Sequence of chain 1.C:
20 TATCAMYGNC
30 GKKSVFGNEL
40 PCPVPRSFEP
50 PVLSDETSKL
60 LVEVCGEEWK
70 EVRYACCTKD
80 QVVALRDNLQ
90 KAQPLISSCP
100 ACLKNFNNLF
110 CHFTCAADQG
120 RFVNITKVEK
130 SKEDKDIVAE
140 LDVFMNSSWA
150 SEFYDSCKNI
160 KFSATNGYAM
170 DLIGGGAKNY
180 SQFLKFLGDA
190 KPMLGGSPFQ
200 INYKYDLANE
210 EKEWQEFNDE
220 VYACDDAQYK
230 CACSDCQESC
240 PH

A protein and the small-molecule ligand that binds it are described below.
Small molecule (SMILES): CC(=O)N[C@H]1[C@H](O[C@H]2[C@H](O)[C@@H](NC(C)=O)CO[C@@H]2CO)O[C@H](CO)[C@@H](O[C@@H]2O[C@H](CO[C@H]3O[C@H](CO)[C@@H](O)[C@H](O)[C@@H]3O)[C@@H](O)[C@H](O[C@H]3O[C@H](CO)[C@@H](O)[C@H](O)[C@@H]3O)[C@@H]2O)[C@@H]1O

Binding-site contacts:
Ligand atom C5 contacts residue ASN145 of chain 1.C at 3.7 Å.
Ligand atom O7 contacts residue GLU215 of chain 1.C at 3.9 Å.
Ligand atom C5 contacts residue SER147 of chain 1.C at 4.2 Å.
Ligand atom C1 contacts residue ASN217 of chain 1.C at 3.7 Å.
Ligand atom C3 contacts residue SO41 of chain 1.MB at 3.7 Å.
Ligand atom C1 contacts residue SO41 of chain 1.MB at 3.4 Å.
Ligand atom C8 contacts residue GLU215 of chain 1.C at 3.3 Å.
Ligand atom C7 contacts residue ASN145 of chain 1.C at 3.5 Å.
Ligand atom C2 contacts residue ASN145 of chain 1.C at 2.5 Å.
Ligand atom C7 contacts residue GLU215 of chain 1.C at 3.5 Å.
Ligand atom C4 contacts residue ASN145 of chain 1.C at 4.3 Å.
Ligand atom O6 contacts residue SER147 of chain 1.C at 4.1 Å.
Ligand atom N2 contacts residue SO41 of chain 1.MB at 2.7 Å (h-bond).
Ligand atom N2 contacts residue ASN145 of chain 1.C at 2.9 Å (h-bond).
Ligand atom C2 contacts residue SO41 of chain 1.MB at 3.5 Å.
Ligand atom O7 contacts residue ASN145 of chain 1.C at 3.6 Å.
Ligand atom O5 contacts residue ASN217 of chain 1.C at 3.0 Å (h-bond).
Ligand atom C3 contacts residue ASN145 of chain 1.C at 3.8 Å.
Ligand atom N2 contacts residue GLU215 of chain 1.C at 4.1 Å.
Ligand atom C7 contacts residue SO41 of chain 1.MB at 3.5 Å.
Ligand atom O5 contacts residue SER147 of chain 1.C at 4.2 Å.
Ligand atom O5 contacts residue ASN145 of chain 1.C at 2.4 Å (h-bond).
Ligand atom C8 contacts residue SO41 of chain 1.MB at 3.6 Å.
Ligand atom C5 contacts residue ASN217 of chain 1.C at 4.1 Å.
Ligand atom O6 contacts residue ASN145 of chain 1.C at 4.2 Å.
Ligand atom C1 contacts residue SER147 of chain 1.C at 4.4 Å.
Ligand atom C2 contacts residue ASN217 of chain 1.C at 4.2 Å.
Ligand atom C6 contacts residue ASN217 of chain 1.C at 4.1 Å.
Ligand atom O6 contacts residue ASN217 of chain 1.C at 3.8 Å.
Ligand atom C8 contacts residue ZN1 of chain 1.HB at 4.4 Å.
Ligand atom C8 contacts residue ASN208 of chain 1.C at 4.3 Å.
Ligand atom C1 contacts residue ASN145 of chain 1.C at 1.4 Å.